Sequence of chain 1.B:
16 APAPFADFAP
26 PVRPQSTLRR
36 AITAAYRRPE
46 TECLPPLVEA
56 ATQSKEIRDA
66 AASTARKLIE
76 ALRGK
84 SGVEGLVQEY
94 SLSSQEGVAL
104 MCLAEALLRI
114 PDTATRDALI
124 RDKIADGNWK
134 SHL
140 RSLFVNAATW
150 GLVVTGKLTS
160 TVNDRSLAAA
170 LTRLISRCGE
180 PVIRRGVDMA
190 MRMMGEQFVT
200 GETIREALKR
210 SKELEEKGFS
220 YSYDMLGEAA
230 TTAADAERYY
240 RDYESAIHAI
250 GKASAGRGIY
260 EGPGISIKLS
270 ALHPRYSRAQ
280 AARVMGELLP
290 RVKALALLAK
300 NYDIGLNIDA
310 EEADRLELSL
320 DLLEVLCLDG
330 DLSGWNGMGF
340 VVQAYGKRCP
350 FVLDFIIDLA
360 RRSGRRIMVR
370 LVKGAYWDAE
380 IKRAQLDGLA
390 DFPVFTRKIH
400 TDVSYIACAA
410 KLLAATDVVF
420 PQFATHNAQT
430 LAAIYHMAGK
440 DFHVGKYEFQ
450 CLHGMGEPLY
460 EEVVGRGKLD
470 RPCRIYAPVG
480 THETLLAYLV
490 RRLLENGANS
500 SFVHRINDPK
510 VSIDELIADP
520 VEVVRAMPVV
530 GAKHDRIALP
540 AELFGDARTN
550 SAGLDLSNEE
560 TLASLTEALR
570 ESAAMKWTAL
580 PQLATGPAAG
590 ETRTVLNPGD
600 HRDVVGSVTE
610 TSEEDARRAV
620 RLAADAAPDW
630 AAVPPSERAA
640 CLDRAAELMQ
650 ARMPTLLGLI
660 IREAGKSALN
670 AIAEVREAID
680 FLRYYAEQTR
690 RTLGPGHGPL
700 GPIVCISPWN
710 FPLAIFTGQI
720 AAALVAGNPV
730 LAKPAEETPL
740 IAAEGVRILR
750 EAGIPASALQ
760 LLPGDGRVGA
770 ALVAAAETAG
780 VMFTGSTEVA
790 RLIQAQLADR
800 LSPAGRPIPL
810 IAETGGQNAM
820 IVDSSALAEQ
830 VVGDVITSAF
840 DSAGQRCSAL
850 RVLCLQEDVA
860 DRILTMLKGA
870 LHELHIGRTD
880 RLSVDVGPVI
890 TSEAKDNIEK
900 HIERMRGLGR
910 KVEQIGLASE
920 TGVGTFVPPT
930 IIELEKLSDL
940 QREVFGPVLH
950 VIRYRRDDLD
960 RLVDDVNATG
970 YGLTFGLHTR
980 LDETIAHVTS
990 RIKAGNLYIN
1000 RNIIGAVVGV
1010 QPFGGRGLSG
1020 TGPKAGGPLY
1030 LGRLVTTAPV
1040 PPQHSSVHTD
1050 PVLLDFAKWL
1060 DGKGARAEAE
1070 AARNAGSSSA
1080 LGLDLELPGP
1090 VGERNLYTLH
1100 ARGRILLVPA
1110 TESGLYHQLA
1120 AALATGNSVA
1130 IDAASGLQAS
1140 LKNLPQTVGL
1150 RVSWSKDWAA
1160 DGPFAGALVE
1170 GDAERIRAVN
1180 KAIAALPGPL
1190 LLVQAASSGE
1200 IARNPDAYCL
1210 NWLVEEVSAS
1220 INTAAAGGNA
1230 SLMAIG

A protein and the small-molecule ligand that binds it are described below.
Small molecule (SMILES): O=C(O)[C@H]1C[C@@H](O)CN1

Binding-site contacts:
Ligand atom CB contacts residue ALA1005 of chain 1.B at 3.9 Å (hydrophobic).
Ligand atom OXT contacts residue GLY1004 of chain 1.B at 3.1 Å (h-bond).
Ligand atom CA contacts residue PHE710 of chain 1.B at 4.4 Å (hydrophobic).
Ligand atom CD contacts residue PHE710 of chain 1.B at 3.7 Å (hydrophobic).
Ligand atom OD1 contacts residue PHE710 of chain 1.B at 4.0 Å.
Ligand atom OXT contacts residue SER847 of chain 1.B at 3.1 Å (h-bond).
Ligand atom C contacts residue SER847 of chain 1.B at 3.5 Å.
Ligand atom C contacts residue ARG845 of chain 1.B at 3.9 Å.
Ligand atom CA contacts residue GLU676 of chain 1.B at 3.6 Å.
Ligand atom OXT contacts residue ILE1003 of chain 1.B at 3.9 Å.
Ligand atom OD1 contacts residue CYS846 of chain 1.B at 3.0 Å (h-bond).
Ligand atom CD contacts residue ILE714 of chain 1.B at 3.9 Å (hydrophobic).
Ligand atom O contacts residue GLY1004 of chain 1.B at 3.5 Å (h-bond).
Ligand atom O contacts residue SER847 of chain 1.B at 3.3 Å (h-bond).
Ligand atom CB contacts residue PHE1012 of chain 1.B at 3.6 Å (hydrophobic).
Ligand atom CG contacts residue PHE1012 of chain 1.B at 3.7 Å (hydrophobic).
Ligand atom O contacts residue PHE710 of chain 1.B at 3.1 Å.
Ligand atom CA contacts residue ALA1005 of chain 1.B at 3.7 Å (hydrophobic).
Ligand atom N contacts residue GLU676 of chain 1.B at 2.8 Å (salt-bridge).
Ligand atom CG contacts residue GLU676 of chain 1.B at 3.9 Å.
Ligand atom N contacts residue PHE710 of chain 1.B at 3.2 Å.
Ligand atom OD1 contacts residue PHE1012 of chain 1.B at 3.3 Å.
Ligand atom C contacts residue ALA1005 of chain 1.B at 3.5 Å (hydrophobic).
Ligand atom C contacts residue GLY1004 of chain 1.B at 3.4 Å.
Ligand atom CA contacts residue GLY1004 of chain 1.B at 4.3 Å.
Ligand atom OD1 contacts residue ILE714 of chain 1.B at 4.3 Å.
Ligand atom OXT contacts residue ALA1005 of chain 1.B at 3.0 Å (h-bond).
Ligand atom CG contacts residue ILE714 of chain 1.B at 4.2 Å (hydrophobic).
Ligand atom OXT contacts residue PHE1012 of chain 1.B at 3.9 Å.
Ligand atom CB contacts residue GLU676 of chain 1.B at 3.6 Å.
Ligand atom O contacts residue ARG845 of chain 1.B at 2.9 Å (salt-bridge).
Ligand atom CD contacts residue GLU676 of chain 1.B at 3.2 Å.
Ligand atom CG contacts residue CYS846 of chain 1.B at 4.3 Å (hydrophobic).
Ligand atom O contacts residue ALA1005 of chain 1.B at 4.4 Å.
Ligand atom C contacts residue PHE710 of chain 1.B at 4.1 Å (hydrophobic).